Sequence of chain 2.A:
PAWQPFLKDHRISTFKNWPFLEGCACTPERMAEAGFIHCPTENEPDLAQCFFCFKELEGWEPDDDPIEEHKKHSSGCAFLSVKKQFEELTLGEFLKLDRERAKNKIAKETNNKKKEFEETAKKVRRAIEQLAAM

A small-molecule ligand and the protein it binds are described below.
Small molecule (SMILES): C[C@H](N)C(=O)N[C@@H](C)C(=O)N[C@H](C(=O)N[C@H](C=O)CCCCN(C)C)[C@@H](C)OP(=O)(O)O

Binding-site contacts:
Ligand atom CA contacts residue GLU69 of chain 2.A at 3.7 Å.
Ligand atom CA contacts residue GLY70 of chain 2.A at 3.7 Å.
Ligand atom O3P contacts residue HIS84 of chain 2.A at 2.6 Å (h-bond).
Ligand atom O contacts residue HIS84 of chain 2.A at 2.7 Å (h-bond).
Ligand atom CH1 contacts residue GLU67 of chain 2.A at 3.9 Å.
Ligand atom CB contacts residue ASP75 of chain 2.A at 3.7 Å.
Ligand atom CA contacts residue ASP75 of chain 2.A at 3.6 Å.
Ligand atom P contacts residue HIS84 of chain 2.A at 3.8 Å.
Ligand atom OG1 contacts residue HIS84 of chain 2.A at 3.7 Å.
Ligand atom N contacts residue GLU67 of chain 2.A at 3.3 Å (salt-bridge).
Ligand atom C contacts residue LEU68 of chain 2.A at 3.9 Å (hydrophobic).
Ligand atom P contacts residue LYS66 of chain 2.A at 3.7 Å.
Ligand atom C contacts residue GLU69 of chain 2.A at 3.6 Å.
Ligand atom C contacts residue GLU69 of chain 2.A at 3.5 Å.
Ligand atom CA contacts residue GLU80 of chain 2.A at 3.6 Å.
Ligand atom CA contacts residue GLU67 of chain 2.A at 3.6 Å.
Ligand atom C contacts residue GLU67 of chain 2.A at 3.8 Å.
Ligand atom CA contacts residue GLU69 of chain 2.A at 3.4 Å.
Ligand atom CA contacts residue LEU68 of chain 2.A at 3.9 Å (hydrophobic).
Ligand atom O3P contacts residue LYS66 of chain 2.A at 3.5 Å.
Ligand atom NZ contacts residue GLU67 of chain 2.A at 3.8 Å.
Ligand atom C contacts residue GLU80 of chain 2.A at 3.7 Å.
Ligand atom CH2 contacts residue GLU67 of chain 2.A at 3.3 Å.
Ligand atom CB contacts residue TRP71 of chain 2.A at 3.2 Å (hydrophobic).
Ligand atom N contacts residue GLU80 of chain 2.A at 2.7 Å (salt-bridge).
Ligand atom N contacts residue LEU68 of chain 2.A at 3.9 Å.
Ligand atom O contacts residue LEU68 of chain 2.A at 3.4 Å.
Ligand atom O contacts residue GLU80 of chain 2.A at 3.0 Å (salt-bridge).
Ligand atom CG2 contacts residue GLU67 of chain 2.A at 4.0 Å.
Ligand atom O2P contacts residue LYS66 of chain 2.A at 2.9 Å (salt-bridge).
Ligand atom N contacts residue ASP75 of chain 2.A at 2.8 Å (salt-bridge).
Ligand atom CB contacts residue GLU69 of chain 2.A at 3.6 Å.
Ligand atom CB contacts residue GLU80 of chain 2.A at 3.9 Å.
Ligand atom O contacts residue GLU69 of chain 2.A at 2.7 Å (salt-bridge).
Ligand atom CE contacts residue GLU67 of chain 2.A at 3.5 Å.
Ligand atom CB contacts residue GLU69 of chain 2.A at 3.8 Å.
Ligand atom CG contacts residue LEU58 of chain 2.A at 3.9 Å (hydrophobic).
Ligand atom N contacts residue GLU69 of chain 2.A at 2.6 Å (salt-bridge).
Ligand atom C contacts residue HIS84 of chain 2.A at 3.8 Å.
Ligand atom CD contacts residue GLU55 of chain 2.A at 3.8 Å.